This protein binds this small molecule.
Small molecule (SMILES): CC(=O)N[C@@H]1[C@@H](O)[C@H](O)[C@@H](CO)O[C@H]1O

Binding-site contacts:
Ligand atom O7 contacts residue PRO98 of chain 1.B at 4.5 Å.
Ligand atom C3 contacts residue ASN100 of chain 1.B at 3.9 Å.
Ligand atom O5 contacts residue ASN100 of chain 1.B at 2.5 Å (h-bond).
Ligand atom C8 contacts residue ASN100 of chain 1.B at 3.9 Å.
Ligand atom O5 contacts residue THR102 of chain 1.B at 3.8 Å.
Ligand atom C1 contacts residue THR102 of chain 1.B at 3.8 Å.
Ligand atom N2 contacts residue ASN100 of chain 1.B at 2.9 Å (h-bond).
Ligand atom C5 contacts residue ASN100 of chain 1.B at 3.8 Å.
Ligand atom C2 contacts residue ASN100 of chain 1.B at 2.5 Å.
Ligand atom C8 contacts residue PRO98 of chain 1.B at 4.0 Å (hydrophobic).
Ligand atom C4 contacts residue ASN100 of chain 1.B at 4.4 Å.
Ligand atom C8 contacts residue TRP99 of chain 1.B at 3.8 Å (hydrophobic).
Ligand atom C7 contacts residue ASN100 of chain 1.B at 3.2 Å.
Ligand atom O6 contacts residue THR102 of chain 1.B at 4.2 Å.
Ligand atom O7 contacts residue ASN100 of chain 1.B at 3.3 Å (h-bond).
Ligand atom C1 contacts residue ASN100 of chain 1.B at 1.5 Å.

Sequence of chain 1.B:
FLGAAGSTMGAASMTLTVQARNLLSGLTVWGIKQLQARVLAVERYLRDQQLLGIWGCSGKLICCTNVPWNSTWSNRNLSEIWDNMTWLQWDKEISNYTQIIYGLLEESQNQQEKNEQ